This small molecule binds to this protein.
Small molecule (SMILES): O=C([O-])C(=O)[O-]

Binding-site contacts:
Ligand atom O3 contacts residue ARG281 of chain 2.A at 3.1 Å.
Ligand atom O2 contacts residue 2KQ1 of chain 2.D at 2.8 Å.
Ligand atom O1 contacts residue PHE350 of chain 2.A at 3.5 Å.
Ligand atom O3 contacts residue TYR324 of chain 2.A at 4.0 Å.
Ligand atom O2 contacts residue PHE350 of chain 2.A at 4.2 Å.
Ligand atom C2 contacts residue GLU475 of chain 2.A at 4.0 Å.
Ligand atom C1 contacts residue SER279 of chain 2.A at 3.4 Å.
Ligand atom O3 contacts residue HIS226 of chain 2.A at 4.0 Å.
Ligand atom C1 contacts residue TYR324 of chain 2.A at 3.6 Å (hydrophobic).
Ligand atom O1 contacts residue ARG281 of chain 2.A at 4.2 Å.
Ligand atom C2 contacts residue PHE350 of chain 2.A at 4.4 Å (hydrophobic).
Ligand atom C1 contacts residue ARG281 of chain 2.A at 3.8 Å.
Ligand atom O1 contacts residue SER279 of chain 2.A at 3.5 Å (h-bond).
Ligand atom O4 contacts residue HIS226 of chain 2.A at 3.4 Å.
Ligand atom O2 contacts residue ARG281 of chain 2.A at 3.2 Å (salt-bridge).
Ligand atom C1 contacts residue PHE318 of chain 2.A at 4.2 Å (hydrophobic).
Ligand atom O1 contacts residue TYR324 of chain 2.A at 2.6 Å (h-bond).
Ligand atom C1 contacts residue 2KQ1 of chain 2.D at 4.2 Å.
Ligand atom O1 contacts residue PHE318 of chain 2.A at 3.7 Å.
Ligand atom C2 contacts residue CO1 of chain 2.B at 4.0 Å.
Ligand atom O4 contacts residue 2KQ1 of chain 2.D at 2.6 Å (h-bond).
Ligand atom O1 contacts residue 2KQ1 of chain 2.D at 4.2 Å.
Ligand atom O2 contacts residue GLU475 of chain 2.A at 4.4 Å.
Ligand atom O4 contacts residue CO1 of chain 2.B at 2.8 Å.
Ligand atom C2 contacts residue 2KQ1 of chain 2.D at 3.2 Å.
Ligand atom O3 contacts residue SER279 of chain 2.A at 2.7 Å (h-bond).
Ligand atom O4 contacts residue GLU475 of chain 2.A at 3.0 Å (salt-bridge).
Ligand atom C2 contacts residue ARG281 of chain 2.A at 4.0 Å.
Ligand atom C2 contacts residue HIS226 of chain 2.A at 4.3 Å.
Ligand atom O2 contacts residue PHE318 of chain 2.A at 3.9 Å.
Ligand atom O3 contacts residue ALA15 of chain 2.A at 3.8 Å.
Ligand atom C1 contacts residue PHE350 of chain 2.A at 4.3 Å (hydrophobic).

Sequence of chain 2.A:
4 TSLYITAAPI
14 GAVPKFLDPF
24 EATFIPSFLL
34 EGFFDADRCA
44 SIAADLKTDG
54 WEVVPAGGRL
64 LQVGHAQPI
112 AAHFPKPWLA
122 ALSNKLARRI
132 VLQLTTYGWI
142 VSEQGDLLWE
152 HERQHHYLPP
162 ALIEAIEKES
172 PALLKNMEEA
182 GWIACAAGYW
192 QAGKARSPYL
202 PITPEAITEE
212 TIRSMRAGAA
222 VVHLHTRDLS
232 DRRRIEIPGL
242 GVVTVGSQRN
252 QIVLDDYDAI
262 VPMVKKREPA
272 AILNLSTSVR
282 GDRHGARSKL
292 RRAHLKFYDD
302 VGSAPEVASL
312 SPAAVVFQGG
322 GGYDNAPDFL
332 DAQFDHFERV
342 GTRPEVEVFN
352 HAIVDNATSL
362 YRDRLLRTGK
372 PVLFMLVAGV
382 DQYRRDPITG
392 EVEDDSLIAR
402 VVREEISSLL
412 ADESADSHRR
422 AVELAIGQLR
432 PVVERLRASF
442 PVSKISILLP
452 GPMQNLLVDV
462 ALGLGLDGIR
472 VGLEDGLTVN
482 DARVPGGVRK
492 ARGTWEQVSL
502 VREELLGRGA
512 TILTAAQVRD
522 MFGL